This protein binds this small molecule.
Small molecule (SMILES): c1cnc(Oc2ccc([C@@H]3CCNN3)cc2)nc1

Sequence of chain 1.A:
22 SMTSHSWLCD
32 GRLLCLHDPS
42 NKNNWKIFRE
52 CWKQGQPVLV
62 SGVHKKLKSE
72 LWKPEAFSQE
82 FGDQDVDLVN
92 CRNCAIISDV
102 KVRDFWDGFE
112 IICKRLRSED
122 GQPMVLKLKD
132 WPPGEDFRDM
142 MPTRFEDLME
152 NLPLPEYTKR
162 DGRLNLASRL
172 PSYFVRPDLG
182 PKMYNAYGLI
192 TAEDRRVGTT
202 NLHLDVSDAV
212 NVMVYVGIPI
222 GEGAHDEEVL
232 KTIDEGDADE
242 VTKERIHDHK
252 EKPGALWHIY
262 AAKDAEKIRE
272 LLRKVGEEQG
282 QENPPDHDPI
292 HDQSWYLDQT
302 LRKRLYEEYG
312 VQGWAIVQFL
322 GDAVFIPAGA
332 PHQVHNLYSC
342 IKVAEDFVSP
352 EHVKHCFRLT

Binding-site contacts:
Ligand atom N14 contacts residue ILE247 of chain 1.A at 3.5 Å (h-bond).
Ligand atom C09 contacts residue PRO254 of chain 1.A at 4.1 Å (hydrophobic).
Ligand atom C11 contacts residue PRO254 of chain 1.A at 4.1 Å (hydrophobic).
Ligand atom C15 contacts residue HIS250 of chain 1.A at 3.7 Å.
Ligand atom C07 contacts residue HIS250 of chain 1.A at 3.7 Å.
Ligand atom C12 contacts residue TYR339 of chain 1.A at 4.2 Å (hydrophobic).
Ligand atom N03 contacts residue LYS251 of chain 1.A at 4.0 Å.
Ligand atom C06 contacts residue HIS250 of chain 1.A at 4.0 Å.
Ligand atom C10 contacts residue PRO254 of chain 1.A at 3.4 Å (hydrophobic).
Ligand atom C12 contacts residue PRO254 of chain 1.A at 3.9 Å (hydrophobic).
Ligand atom C02 contacts residue LYS251 of chain 1.A at 3.6 Å.
Ligand atom N13 contacts residue PRO254 of chain 1.A at 3.9 Å.
Ligand atom C07 contacts residue LYS251 of chain 1.A at 4.0 Å.
Ligand atom N17 contacts residue LYS251 of chain 1.A at 3.8 Å.
Ligand atom C07 contacts residue GLU252 of chain 1.A at 3.7 Å.
Ligand atom N13 contacts residue HIS250 of chain 1.A at 4.1 Å.
Ligand atom O05 contacts residue LYS253 of chain 1.A at 4.0 Å.
Ligand atom C16 contacts residue HIS250 of chain 1.A at 3.9 Å.
Ligand atom C10 contacts residue GLU252 of chain 1.A at 4.0 Å.
Ligand atom C08 contacts residue HIS250 of chain 1.A at 3.9 Å.
Ligand atom C09 contacts residue GLU252 of chain 1.A at 3.9 Å.
Ligand atom C11 contacts residue TYR339 of chain 1.A at 4.1 Å (hydrophobic).
Ligand atom C10 contacts residue HIS250 of chain 1.A at 3.9 Å.
Ligand atom C04 contacts residue LYS251 of chain 1.A at 4.1 Å.
Ligand atom C16 contacts residue ILE219 of chain 1.A at 4.2 Å (hydrophobic).
Ligand atom N14 contacts residue PRO254 of chain 1.A at 3.8 Å.
Ligand atom C16 contacts residue LYS253 of chain 1.A at 4.1 Å.
Ligand atom N14 contacts residue GLU252 of chain 1.A at 3.8 Å.
Ligand atom C18 contacts residue LYS251 of chain 1.A at 3.4 Å.
Ligand atom C07 contacts residue LYS253 of chain 1.A at 4.0 Å.
Ligand atom C01 contacts residue LYS251 of chain 1.A at 3.2 Å.
Ligand atom C08 contacts residue LYS253 of chain 1.A at 3.9 Å.
Ligand atom C06 contacts residue LYS253 of chain 1.A at 3.9 Å.
Ligand atom C15 contacts residue ILE219 of chain 1.A at 3.7 Å (hydrophobic).
Ligand atom N14 contacts residue HIS250 of chain 1.A at 3.6 Å.
Ligand atom C08 contacts residue GLU252 of chain 1.A at 3.1 Å.
Ligand atom C09 contacts residue HIS250 of chain 1.A at 3.7 Å.
Ligand atom N13 contacts residue ILE247 of chain 1.A at 3.2 Å (h-bond).
Ligand atom C11 contacts residue HIS250 of chain 1.A at 3.8 Å.
Ligand atom N03 contacts residue LYS253 of chain 1.A at 3.7 Å.